Sequence of chain 1.B:
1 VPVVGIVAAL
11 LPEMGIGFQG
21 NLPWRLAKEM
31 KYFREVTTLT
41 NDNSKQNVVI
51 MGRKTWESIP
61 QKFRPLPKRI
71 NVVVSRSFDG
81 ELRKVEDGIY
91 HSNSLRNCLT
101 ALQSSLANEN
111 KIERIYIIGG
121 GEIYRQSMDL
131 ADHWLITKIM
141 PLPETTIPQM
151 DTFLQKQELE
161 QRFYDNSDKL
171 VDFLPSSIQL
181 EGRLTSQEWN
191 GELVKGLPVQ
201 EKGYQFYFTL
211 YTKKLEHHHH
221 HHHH

Binding-site contacts:
Ligand atom CAY contacts residue PHE33 of chain 1.B at 3.8 Å (hydrophobic).
Ligand atom CBA contacts residue NDP1 of chain 1.E at 3.4 Å.
Ligand atom C6 contacts residue PHE33 of chain 1.B at 3.4 Å (hydrophobic).
Ligand atom N3 contacts residue GLU29 of chain 1.B at 2.9 Å (salt-bridge).
Ligand atom CAY contacts residue MET30 of chain 1.B at 3.7 Å (hydrophobic).
Ligand atom C5 contacts residue NDP1 of chain 1.E at 3.6 Å.
Ligand atom CAJ contacts residue NDP1 of chain 1.E at 3.7 Å.
Ligand atom NAI contacts residue TYR124 of chain 1.B at 3.3 Å (h-bond).
Ligand atom NAG contacts residue GLU29 of chain 1.B at 2.7 Å (salt-bridge).
Ligand atom CAY contacts residue GLU29 of chain 1.B at 3.4 Å.
Ligand atom CAT contacts residue ILE59 of chain 1.B at 3.6 Å (hydrophobic).
Ligand atom CAV contacts residue PRO60 of chain 1.B at 3.7 Å (hydrophobic).
Ligand atom NAG contacts residue THR137 of chain 1.B at 3.3 Å (h-bond).
Ligand atom NAI contacts residue ILE118 of chain 1.B at 3.4 Å (h-bond).
Ligand atom CAH contacts residue GLU29 of chain 1.B at 3.7 Å.
Ligand atom OBD contacts residue PHE63 of chain 1.B at 3.6 Å.
Ligand atom NAG contacts residue VAL7 of chain 1.B at 3.4 Å.
Ligand atom N3 contacts residue ALA8 of chain 1.B at 3.7 Å.
Ligand atom OAZ contacts residue SER58 of chain 1.B at 3.0 Å (h-bond).
Ligand atom NAG contacts residue ALA8 of chain 1.B at 3.5 Å (h-bond).
Ligand atom N1 contacts residue NDP1 of chain 1.E at 3.7 Å.
Ligand atom NAI contacts residue PHE33 of chain 1.B at 3.5 Å.
Ligand atom N1 contacts residue PHE33 of chain 1.B at 3.6 Å.
Ligand atom CBA contacts residue LEU22 of chain 1.B at 3.5 Å (hydrophobic).
Ligand atom C6 contacts residue ILE6 of chain 1.B at 3.6 Å (hydrophobic).
Ligand atom CAP contacts residue SER58 of chain 1.B at 3.7 Å.
Ligand atom C5 contacts residue PHE33 of chain 1.B at 3.5 Å (hydrophobic).
Ligand atom NAI contacts residue ILE6 of chain 1.B at 2.8 Å (h-bond).
Ligand atom CAW contacts residue PRO60 of chain 1.B at 3.7 Å (hydrophobic).
Ligand atom N1 contacts residue VAL7 of chain 1.B at 3.4 Å.
Ligand atom C6 contacts residue NDP1 of chain 1.E at 3.5 Å.
Ligand atom CBA contacts residue SER58 of chain 1.B at 3.5 Å.
Ligand atom C2 contacts residue VAL7 of chain 1.B at 3.7 Å (hydrophobic).
Ligand atom C2 contacts residue ALA8 of chain 1.B at 3.6 Å (hydrophobic).
Ligand atom C2 contacts residue GLU29 of chain 1.B at 3.4 Å.
Ligand atom N1 contacts residue ILE6 of chain 1.B at 3.4 Å (h-bond).
Ligand atom CAW contacts residue MET30 of chain 1.B at 3.6 Å (hydrophobic).
Ligand atom CAX contacts residue MET30 of chain 1.B at 3.7 Å (hydrophobic).
Ligand atom CAK contacts residue NDP1 of chain 1.E at 3.7 Å.
Ligand atom CAO contacts residue SER58 of chain 1.B at 3.7 Å.

This protein binds this small molecule.
Small molecule (SMILES): CCc1nc(N)nc(N)c1C#CCc1cc(OC)cc(-c2ccc3c(c2)OCO3)c1